A protein and the small-molecule ligand that binds it are described below.
Small molecule (SMILES): Oc1ccc([C@@H]2Oc3ccc(O)cc3[C@@H]3CCC[C@@H]32)cc1

Binding-site contacts:
Ligand atom C22 contacts residue LEU43 of chain 1.C at 4.0 Å (hydrophobic).
Ligand atom C10 contacts residue ILE121 of chain 1.C at 3.2 Å (hydrophobic).
Ligand atom O13 contacts residue PHE101 of chain 1.C at 3.6 Å.
Ligand atom C17 contacts residue PHE101 of chain 1.C at 3.6 Å (hydrophobic).
Ligand atom C8 contacts residue MET118 of chain 1.C at 3.6 Å (hydrophobic).
Ligand atom C22 contacts residue PHE101 of chain 1.C at 4.3 Å (hydrophobic).
Ligand atom O20 contacts residue ARG91 of chain 1.C at 2.8 Å (salt-bridge).
Ligand atom C12 contacts residue PHE101 of chain 1.C at 4.0 Å (hydrophobic).
Ligand atom C18 contacts residue LEU84 of chain 1.C at 3.7 Å (hydrophobic).
Ligand atom C1 contacts residue LEU81 of chain 1.C at 3.4 Å (hydrophobic).
Ligand atom C8 contacts residue ILE121 of chain 1.C at 4.0 Å (hydrophobic).
Ligand atom C11 contacts residue ILE121 of chain 1.C at 3.8 Å (hydrophobic).
Ligand atom C17 contacts residue LEU88 of chain 1.C at 4.2 Å (hydrophobic).
Ligand atom C18 contacts residue PHE101 of chain 1.C at 4.1 Å (hydrophobic).
Ligand atom C22 contacts residue ALA47 of chain 1.C at 3.9 Å (hydrophobic).
Ligand atom C19 contacts residue LEU84 of chain 1.C at 4.2 Å (hydrophobic).
Ligand atom C7 contacts residue MET118 of chain 1.C at 4.3 Å (hydrophobic).
Ligand atom C19 contacts residue ARG91 of chain 1.C at 3.5 Å.
Ligand atom C24 contacts residue LEU81 of chain 1.C at 3.5 Å (hydrophobic).
Ligand atom O20 contacts residue GLU50 of chain 1.C at 2.4 Å (salt-bridge).
Ligand atom C18 contacts residue LEU88 of chain 1.C at 4.0 Å (hydrophobic).
Ligand atom C21 contacts residue ALA47 of chain 1.C at 4.1 Å (hydrophobic).
Ligand atom O9 contacts residue ILE121 of chain 1.C at 4.0 Å.
Ligand atom C19 contacts residue GLU50 of chain 1.C at 3.2 Å.
Ligand atom C21 contacts residue LEU84 of chain 1.C at 4.2 Å (hydrophobic).
Ligand atom C2 contacts residue LEU43 of chain 1.C at 4.3 Å (hydrophobic).
Ligand atom C14 contacts residue PHE101 of chain 1.C at 3.6 Å (hydrophobic).
Ligand atom C21 contacts residue GLU50 of chain 1.C at 3.2 Å.
Ligand atom C21 contacts residue LEU46 of chain 1.C at 4.1 Å (hydrophobic).
Ligand atom O20 contacts residue LEU84 of chain 1.C at 3.9 Å.
Ligand atom C18 contacts residue ARG91 of chain 1.C at 3.8 Å.
Ligand atom C11 contacts residue LEU125 of chain 1.C at 3.8 Å (hydrophobic).
Ligand atom C11 contacts residue PHE101 of chain 1.C at 4.2 Å (hydrophobic).
Ligand atom O9 contacts residue HIS221 of chain 1.C at 3.5 Å.
Ligand atom C16 contacts residue PHE101 of chain 1.C at 3.7 Å (hydrophobic).
Ligand atom C10 contacts residue MET118 of chain 1.C at 4.1 Å (hydrophobic).
Ligand atom O9 contacts residue MET118 of chain 1.C at 2.8 Å.
Ligand atom C7 contacts residue MET40 of chain 1.C at 4.3 Å (hydrophobic).
Ligand atom C10 contacts residue LEU125 of chain 1.C at 4.3 Å (hydrophobic).
Ligand atom C4 contacts residue LEU43 of chain 1.C at 4.1 Å (hydrophobic).

Sequence of chain 1.C:
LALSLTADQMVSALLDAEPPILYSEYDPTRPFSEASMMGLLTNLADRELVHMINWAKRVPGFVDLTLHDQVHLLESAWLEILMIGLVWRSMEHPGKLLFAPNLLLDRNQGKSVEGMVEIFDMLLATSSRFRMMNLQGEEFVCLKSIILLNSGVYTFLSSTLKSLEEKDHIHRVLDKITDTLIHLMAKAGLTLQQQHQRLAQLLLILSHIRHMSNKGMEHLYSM